Binding-site contacts:
Ligand atom O7 contacts residue ASN21 of chain 7.E at 4.0 Å.
Ligand atom C4 contacts residue ASN21 of chain 7.E at 3.8 Å.
Ligand atom C7 contacts residue ASN21 of chain 7.E at 4.0 Å.
Ligand atom C6 contacts residue ASN21 of chain 7.E at 3.3 Å.
Ligand atom C5 contacts residue ASN21 of chain 7.E at 3.3 Å.
Ligand atom C3 contacts residue ASN21 of chain 7.E at 3.7 Å.
Ligand atom C2 contacts residue ASN21 of chain 7.E at 2.5 Å.
Ligand atom O5 contacts residue ASN21 of chain 7.E at 2.5 Å (h-bond).
Ligand atom O6 contacts residue ASN21 of chain 7.E at 4.3 Å.
Ligand atom C1 contacts residue ASN21 of chain 7.E at 1.4 Å.
Ligand atom N2 contacts residue ASN21 of chain 7.E at 3.3 Å (h-bond).

Sequence of chain 7.E:
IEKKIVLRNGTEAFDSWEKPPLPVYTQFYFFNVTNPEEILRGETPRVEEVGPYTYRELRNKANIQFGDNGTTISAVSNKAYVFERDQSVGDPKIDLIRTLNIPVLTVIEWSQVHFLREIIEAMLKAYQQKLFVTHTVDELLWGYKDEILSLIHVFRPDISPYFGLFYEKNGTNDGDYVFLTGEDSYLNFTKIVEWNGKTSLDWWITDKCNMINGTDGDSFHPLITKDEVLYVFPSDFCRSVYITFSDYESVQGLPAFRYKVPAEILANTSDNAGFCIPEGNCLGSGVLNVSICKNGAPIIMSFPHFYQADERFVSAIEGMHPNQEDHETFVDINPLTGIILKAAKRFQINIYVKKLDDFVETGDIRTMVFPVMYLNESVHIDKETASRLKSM

A small-molecule ligand and the protein it binds are described below.
Small molecule (SMILES): CC(=O)N[C@@H]1[C@@H](O)[C@H](O)[C@@H](CO)O[C@H]1O